Sequence of chain 1.C:
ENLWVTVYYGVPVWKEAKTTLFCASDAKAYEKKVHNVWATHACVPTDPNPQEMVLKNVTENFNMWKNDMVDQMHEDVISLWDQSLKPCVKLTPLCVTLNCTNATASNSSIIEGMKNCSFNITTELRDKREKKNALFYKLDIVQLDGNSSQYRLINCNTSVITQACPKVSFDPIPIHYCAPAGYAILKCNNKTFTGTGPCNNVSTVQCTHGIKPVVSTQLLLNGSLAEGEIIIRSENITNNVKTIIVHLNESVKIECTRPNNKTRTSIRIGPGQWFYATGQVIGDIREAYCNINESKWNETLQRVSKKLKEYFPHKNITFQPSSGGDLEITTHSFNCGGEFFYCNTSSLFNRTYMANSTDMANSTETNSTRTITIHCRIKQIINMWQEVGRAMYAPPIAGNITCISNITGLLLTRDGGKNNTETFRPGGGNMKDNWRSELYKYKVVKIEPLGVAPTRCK

This small molecule binds to this protein.
Small molecule (SMILES): CC(=O)N[C@H]1[C@H](O[C@H]2[C@H](O)[C@@H](NC(C)=O)CO[C@@H]2CO)O[C@H](CO)[C@@H](O[C@@H]2O[C@H](CO)[C@@H](O)[C@H](O)[C@@H]2O)[C@@H]1O

Binding-site contacts:
Ligand atom C8 contacts residue SER388 of chain 1.C at 3.2 Å.
Ligand atom C8 contacts residue MET385 of chain 1.C at 4.4 Å (hydrophobic).
Ligand atom O7 contacts residue ASN323 of chain 1.C at 4.3 Å.
Ligand atom C2 contacts residue ARG376 of chain 1.C at 3.4 Å.
Ligand atom C5 contacts residue ASN323 of chain 1.C at 3.5 Å.
Ligand atom C7 contacts residue ASN323 of chain 1.C at 4.0 Å.
Ligand atom C6 contacts residue ASN323 of chain 1.C at 4.4 Å.
Ligand atom O5 contacts residue ASN323 of chain 1.C at 2.1 Å (h-bond).
Ligand atom C2 contacts residue GLU319 of chain 1.C at 4.3 Å.
Ligand atom O7 contacts residue ARG376 of chain 1.C at 2.3 Å (salt-bridge).
Ligand atom C2 contacts residue ASN323 of chain 1.C at 2.5 Å.
Ligand atom C3 contacts residue GLU319 of chain 1.C at 3.3 Å.
Ligand atom O3 contacts residue ASN323 of chain 1.C at 3.9 Å.
Ligand atom O6 contacts residue NAG1 of chain 1.PA at 3.5 Å (h-bond).
Ligand atom C3 contacts residue ARG376 of chain 1.C at 4.1 Å.
Ligand atom C6 contacts residue GLU319 of chain 1.C at 3.3 Å.
Ligand atom C4 contacts residue ASN323 of chain 1.C at 4.1 Å.
Ligand atom C1 contacts residue ASN323 of chain 1.C at 1.5 Å.
Ligand atom N2 contacts residue ARG376 of chain 1.C at 3.8 Å.
Ligand atom O5 contacts residue GLU319 of chain 1.C at 3.7 Å.
Ligand atom C6 contacts residue GLU390 of chain 1.C at 3.8 Å.
Ligand atom O3 contacts residue GLU319 of chain 1.C at 2.1 Å (salt-bridge).
Ligand atom O6 contacts residue GLU319 of chain 1.C at 3.5 Å (salt-bridge).
Ligand atom O3 contacts residue ARG376 of chain 1.C at 3.6 Å (salt-bridge).
Ligand atom C8 contacts residue ARG376 of chain 1.C at 3.9 Å.
Ligand atom C7 contacts residue ARG376 of chain 1.C at 3.1 Å.
Ligand atom N2 contacts residue ASN323 of chain 1.C at 3.4 Å (h-bond).
Ligand atom C1 contacts residue ARG376 of chain 1.C at 4.2 Å.
Ligand atom C4 contacts residue GLU319 of chain 1.C at 3.4 Å.
Ligand atom C3 contacts residue ASN323 of chain 1.C at 3.6 Å.
Ligand atom C5 contacts residue GLU319 of chain 1.C at 3.8 Å.